Binding-site contacts:
Ligand atom C7 contacts residue SER357 of chain 1.G at 4.5 Å.
Ligand atom C1 contacts residue ASN361 of chain 1.G at 1.4 Å.
Ligand atom C8 contacts residue ASN361 of chain 1.G at 3.9 Å.
Ligand atom C7 contacts residue ASN361 of chain 1.G at 3.1 Å.
Ligand atom O5 contacts residue ASN361 of chain 1.G at 2.4 Å (h-bond).
Ligand atom C3 contacts residue ASN361 of chain 1.G at 3.7 Å.
Ligand atom C8 contacts residue NAG2 of chain 1.X at 3.8 Å.
Ligand atom C4 contacts residue ASN361 of chain 1.G at 4.2 Å.
Ligand atom N2 contacts residue ASN361 of chain 1.G at 2.7 Å (h-bond).
Ligand atom C8 contacts residue SER357 of chain 1.G at 3.7 Å.
Ligand atom C2 contacts residue ASN361 of chain 1.G at 2.4 Å.
Ligand atom O7 contacts residue NAG2 of chain 1.X at 3.5 Å.
Ligand atom C5 contacts residue ASN361 of chain 1.G at 3.7 Å.
Ligand atom C8 contacts residue NAG1 of chain 1.X at 3.6 Å.
Ligand atom C7 contacts residue NAG2 of chain 1.X at 3.9 Å.
Ligand atom O7 contacts residue ASN361 of chain 1.G at 2.8 Å (h-bond).

Sequence of chain 1.G:
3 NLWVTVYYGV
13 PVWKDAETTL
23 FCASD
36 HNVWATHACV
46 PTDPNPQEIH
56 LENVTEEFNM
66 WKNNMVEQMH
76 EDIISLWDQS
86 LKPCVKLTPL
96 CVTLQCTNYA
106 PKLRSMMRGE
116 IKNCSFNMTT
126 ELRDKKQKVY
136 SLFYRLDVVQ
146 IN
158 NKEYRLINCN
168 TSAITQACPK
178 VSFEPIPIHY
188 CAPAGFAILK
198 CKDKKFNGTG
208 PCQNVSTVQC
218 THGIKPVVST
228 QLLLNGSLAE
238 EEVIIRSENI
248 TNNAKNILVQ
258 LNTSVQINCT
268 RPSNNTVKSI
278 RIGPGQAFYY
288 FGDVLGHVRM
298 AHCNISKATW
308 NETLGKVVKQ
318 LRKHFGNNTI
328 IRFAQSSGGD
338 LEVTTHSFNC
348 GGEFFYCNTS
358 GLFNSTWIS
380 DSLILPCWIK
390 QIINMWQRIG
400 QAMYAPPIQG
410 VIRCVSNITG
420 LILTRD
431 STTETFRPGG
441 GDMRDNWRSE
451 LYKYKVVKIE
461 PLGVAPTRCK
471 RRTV

A small-molecule ligand and the protein it binds are described below.
Small molecule (SMILES): CC(=O)N[C@@H]1[C@@H](O)[C@H](O)[C@@H](CO)O[C@H]1O